This small molecule binds to this protein.
Small molecule (SMILES): CS[C@H](O)[C@@H](OC(=O)[C@H](C[SH]=O)NC(=O)CCC[C@H](N)C(=O)O)C(=O)O

Sequence of chain 1.A:
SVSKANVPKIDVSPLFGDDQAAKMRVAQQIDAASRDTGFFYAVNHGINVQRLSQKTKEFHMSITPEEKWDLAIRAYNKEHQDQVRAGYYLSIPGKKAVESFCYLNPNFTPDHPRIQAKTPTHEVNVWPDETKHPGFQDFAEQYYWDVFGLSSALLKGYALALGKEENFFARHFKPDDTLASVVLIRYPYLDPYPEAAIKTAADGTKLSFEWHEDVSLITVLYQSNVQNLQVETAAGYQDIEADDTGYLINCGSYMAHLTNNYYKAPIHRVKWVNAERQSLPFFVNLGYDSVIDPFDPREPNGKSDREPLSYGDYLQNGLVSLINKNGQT

Binding-site contacts:
Ligand atom OAI contacts residue VAL272 of chain 1.A at 3.9 Å.
Ligand atom OAF contacts residue PHE285 of chain 1.A at 3.4 Å.
Ligand atom CAA contacts residue HIS270 of chain 1.A at 3.8 Å.
Ligand atom OAI contacts residue TYR189 of chain 1.A at 2.6 Å (h-bond).
Ligand atom OAG contacts residue FE21 of chain 1.C at 2.1 Å.
Ligand atom CAZ contacts residue ILE187 of chain 1.A at 3.7 Å (hydrophobic).
Ligand atom OAE contacts residue SER281 of chain 1.A at 2.7 Å (h-bond).
Ligand atom CAK contacts residue PHE285 of chain 1.A at 3.9 Å (hydrophobic).
Ligand atom CAN contacts residue PHE211 of chain 1.A at 3.5 Å (hydrophobic).
Ligand atom C contacts residue SER183 of chain 1.A at 3.6 Å.
Ligand atom CAY contacts residue FE21 of chain 1.C at 3.4 Å.
Ligand atom SAQ contacts residue FE21 of chain 1.C at 2.5 Å.
Ligand atom CAA contacts residue LEU231 of chain 1.A at 3.2 Å (hydrophobic).
Ligand atom C contacts residue ARG87 of chain 1.A at 3.5 Å.
Ligand atom SAQ contacts residue HIS214 of chain 1.A at 3.4 Å (h-bond).
Ligand atom OAG contacts residue ASP216 of chain 1.A at 3.5 Å (salt-bridge).
Ligand atom SAQ contacts residue HIS270 of chain 1.A at 3.6 Å.
Ligand atom OAF contacts residue ILE187 of chain 1.A at 3.7 Å.
Ligand atom OAG contacts residue HIS214 of chain 1.A at 3.2 Å (h-bond).
Ligand atom NAO contacts residue PHE285 of chain 1.A at 3.6 Å.
Ligand atom CAU contacts residue TYR189 of chain 1.A at 3.6 Å (hydrophobic).
Ligand atom OAE contacts residue TYR189 of chain 1.A at 3.7 Å.
Ligand atom CAU contacts residue ILE187 of chain 1.A at 3.8 Å (hydrophobic).
Ligand atom CAS contacts residue LEU324 of chain 1.A at 3.7 Å (hydrophobic).
Ligand atom CB contacts residue LEU321 of chain 1.A at 3.9 Å (hydrophobic).
Ligand atom O contacts residue ARG87 of chain 1.A at 2.8 Å (salt-bridge).
Ligand atom SAR contacts residue HIS214 of chain 1.A at 3.3 Å (h-bond).
Ligand atom SAR contacts residue PHE285 of chain 1.A at 3.6 Å.
Ligand atom CAA contacts residue FE21 of chain 1.C at 3.7 Å.
Ligand atom OAE contacts residue GLN225 of chain 1.A at 3.7 Å.
Ligand atom OXT contacts residue LEU321 of chain 1.A at 3.8 Å.
Ligand atom O contacts residue SER183 of chain 1.A at 2.7 Å (h-bond).
Ligand atom OXT contacts residue ARG87 of chain 1.A at 2.8 Å (salt-bridge).
Ligand atom CAN contacts residue FE21 of chain 1.C at 3.5 Å.
Ligand atom N contacts residue TYR91 of chain 1.A at 2.9 Å (h-bond).
Ligand atom CAN contacts residue HIS214 of chain 1.A at 3.2 Å.
Ligand atom OAJ contacts residue PRO283 of chain 1.A at 3.9 Å.
Ligand atom CAU contacts residue SER281 of chain 1.A at 3.6 Å.
Ligand atom SAR contacts residue FE21 of chain 1.C at 2.4 Å.
Ligand atom SAR contacts residue ASP216 of chain 1.A at 2.9 Å (salt-bridge).